A protein and the small-molecule ligand that binds it are described below.
Small molecule (SMILES): Nc1ccn([C@@H]2O[C@H](CO[P](=O)(O)O[C@H]3[C@@H](O)[C@H](n4ccc(=O)[nH]c4=O)O[C@@H]3CO[P](=O)(O)O[C@H]3[C@@H](O)[C@H](n4ccc(=O)[nH]c4=O)O[C@@H]3CO[P](=O)(O)O[C@H]3[C@@H](O)[C@H](n4ccc(=O)[nH]c4=O)O[C@@H]3COP(=O)=O)[C@@H](O[P](=O)(O)OC[C@H]3O[C@@H](n4ccc(=O)[nH]c4=O)[C@H](O)[C@@H]3O[P](=O)(O)OC[C@H]3O[C@@H](n4ccc(=O)[nH]c4=O)[C@H](O)[C@@H]3O[P](=O)(O)OC[C@H]3O[C@@H](n4ccc(=O)[nH]c4=O)[C@H](O)[C@@H]3O)[C@H]2O)c(=O)n1

Binding-site contacts:
Ligand atom OP2 contacts residue ARG382 of chain 1.A at 2.9 Å (salt-bridge).
Ligand atom O4 contacts residue LYS388 of chain 1.A at 3.3 Å.
Ligand atom C3' contacts residue CA1 of chain 1.D at 3.8 Å.
Ligand atom O5' contacts residue ARG382 of chain 1.A at 3.8 Å.
Ligand atom O3' contacts residue ARG381 of chain 1.A at 3.2 Å (salt-bridge).
Ligand atom OP2 contacts residue TYR385 of chain 1.A at 3.0 Å (h-bond).
Ligand atom C5' contacts residue TYR392 of chain 1.A at 3.6 Å (hydrophobic).
Ligand atom OP1 contacts residue ARG389 of chain 1.A at 2.8 Å (salt-bridge).
Ligand atom C4 contacts residue VAL383 of chain 1.A at 3.6 Å (hydrophobic).
Ligand atom O2 contacts residue ARG381 of chain 1.A at 3.7 Å.
Ligand atom O2 contacts residue ASN378 of chain 1.A at 3.5 Å (h-bond).
Ligand atom O2' contacts residue ARG382 of chain 1.A at 3.4 Å (salt-bridge).
Ligand atom C4' contacts residue TYR392 of chain 1.A at 3.4 Å (hydrophobic).
Ligand atom N3 contacts residue VAL383 of chain 1.A at 3.4 Å.
Ligand atom N3 contacts residue ASN378 of chain 1.A at 2.4 Å (h-bond).
Ligand atom C2 contacts residue VAL383 of chain 1.A at 3.8 Å (hydrophobic).
Ligand atom O2' contacts residue THR386 of chain 1.A at 3.2 Å (h-bond).
Ligand atom O4' contacts residue TYR392 of chain 1.A at 3.3 Å (h-bond).
Ligand atom N3 contacts residue ALA398 of chain 1.A at 3.8 Å.
Ligand atom O4 contacts residue ALA398 of chain 1.A at 2.9 Å (h-bond).
Ligand atom C5' contacts residue TYR385 of chain 1.A at 3.7 Å (hydrophobic).
Ligand atom C5 contacts residue ARG382 of chain 1.A at 3.7 Å.
Ligand atom O3' contacts residue THR386 of chain 1.A at 3.7 Å.
Ligand atom O5' contacts residue ARG381 of chain 1.A at 3.1 Å (salt-bridge).
Ligand atom C6 contacts residue ARG382 of chain 1.A at 3.9 Å.
Ligand atom O4' contacts residue ARG381 of chain 1.A at 3.6 Å.
Ligand atom C4 contacts residue ASN378 of chain 1.A at 3.1 Å.
Ligand atom O4 contacts residue GLY397 of chain 1.A at 3.5 Å.
Ligand atom O3' contacts residue CA1 of chain 1.D at 2.4 Å.
Ligand atom C5 contacts residue TYR385 of chain 1.A at 3.6 Å (hydrophobic).
Ligand atom P contacts residue ARG381 of chain 1.A at 3.4 Å.
Ligand atom O4 contacts residue ASN378 of chain 1.A at 3.0 Å (h-bond).
Ligand atom C6 contacts residue TYR385 of chain 1.A at 3.5 Å (hydrophobic).
Ligand atom O2 contacts residue VAL393 of chain 1.A at 3.4 Å.
Ligand atom O2' contacts residue TYR385 of chain 1.A at 3.4 Å (h-bond).
Ligand atom C2 contacts residue ASN378 of chain 1.A at 3.3 Å.
Ligand atom C4 contacts residue ALA398 of chain 1.A at 3.7 Å (hydrophobic).
Ligand atom C2' contacts residue ARG382 of chain 1.A at 3.6 Å.
Ligand atom OP2 contacts residue ARG381 of chain 1.A at 3.1 Å (salt-bridge).
Ligand atom C1' contacts residue ARG381 of chain 1.A at 3.7 Å.

Sequence of chain 1.A:
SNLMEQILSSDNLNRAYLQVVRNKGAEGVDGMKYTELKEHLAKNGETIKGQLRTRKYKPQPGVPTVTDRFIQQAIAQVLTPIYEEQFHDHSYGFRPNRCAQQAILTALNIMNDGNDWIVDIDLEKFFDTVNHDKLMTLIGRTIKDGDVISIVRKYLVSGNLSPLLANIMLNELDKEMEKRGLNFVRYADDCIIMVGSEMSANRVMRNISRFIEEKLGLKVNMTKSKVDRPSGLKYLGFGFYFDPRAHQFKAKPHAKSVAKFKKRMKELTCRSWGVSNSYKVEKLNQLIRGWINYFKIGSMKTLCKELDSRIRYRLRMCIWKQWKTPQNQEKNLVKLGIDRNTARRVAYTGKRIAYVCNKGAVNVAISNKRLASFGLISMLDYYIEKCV